Sequence of chain 1.D:
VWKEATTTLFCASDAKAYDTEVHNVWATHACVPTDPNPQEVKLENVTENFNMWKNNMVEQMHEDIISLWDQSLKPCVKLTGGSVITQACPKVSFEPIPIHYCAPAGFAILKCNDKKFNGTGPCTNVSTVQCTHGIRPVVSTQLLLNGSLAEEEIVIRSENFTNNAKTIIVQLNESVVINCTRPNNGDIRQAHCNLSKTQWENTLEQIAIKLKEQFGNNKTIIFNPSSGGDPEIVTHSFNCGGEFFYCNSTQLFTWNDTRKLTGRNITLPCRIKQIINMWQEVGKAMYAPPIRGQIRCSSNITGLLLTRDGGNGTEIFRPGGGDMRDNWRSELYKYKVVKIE

Binding-site contacts:
Ligand atom O7 contacts residue ARG328 of chain 1.D at 2.6 Å (salt-bridge).
Ligand atom C1 contacts residue HIS222 of chain 1.D at 3.3 Å.
Ligand atom C3 contacts residue ASN224 of chain 1.D at 3.7 Å.
Ligand atom C5 contacts residue HIS222 of chain 1.D at 3.8 Å.
Ligand atom C2 contacts residue ASN224 of chain 1.D at 3.3 Å.
Ligand atom C1 contacts residue ASN224 of chain 1.D at 3.9 Å.
Ligand atom C7 contacts residue ARG328 of chain 1.D at 3.7 Å.
Ligand atom O3 contacts residue NAG1 of chain 1.WA at 4.3 Å.
Ligand atom C7 contacts residue ASN203 of chain 1.D at 3.9 Å.
Ligand atom N2 contacts residue ASN224 of chain 1.D at 4.4 Å.
Ligand atom O6 contacts residue HIS222 of chain 1.D at 3.4 Å (h-bond).
Ligand atom C5 contacts residue ASN224 of chain 1.D at 3.8 Å.
Ligand atom O5 contacts residue HIS222 of chain 1.D at 2.6 Å (h-bond).
Ligand atom O3 contacts residue ASN224 of chain 1.D at 3.9 Å.
Ligand atom O7 contacts residue ASN203 of chain 1.D at 3.5 Å (h-bond).
Ligand atom O5 contacts residue ASN224 of chain 1.D at 3.5 Å (h-bond).
Ligand atom C8 contacts residue ASN224 of chain 1.D at 3.7 Å.
Ligand atom C7 contacts residue NAG1 of chain 1.WA at 4.1 Å.
Ligand atom C6 contacts residue ASN224 of chain 1.D at 4.0 Å.
Ligand atom O4 contacts residue ASN224 of chain 1.D at 4.3 Å.
Ligand atom O7 contacts residue NAG1 of chain 1.WA at 4.0 Å.
Ligand atom C8 contacts residue NAG1 of chain 1.WA at 3.0 Å.
Ligand atom C8 contacts residue ASN203 of chain 1.D at 3.3 Å.
Ligand atom C6 contacts residue HIS222 of chain 1.D at 3.8 Å.
Ligand atom C4 contacts residue ASN224 of chain 1.D at 3.2 Å.
Ligand atom O6 contacts residue ASN224 of chain 1.D at 3.1 Å (h-bond).
Ligand atom O6 contacts residue THR299 of chain 1.D at 4.4 Å.
Ligand atom C2 contacts residue HIS222 of chain 1.D at 4.2 Å.

This small molecule binds to this protein.
Small molecule (SMILES): CC(=O)N[C@@H]1[C@@H](O)[C@H](O)[C@@H](CO)O[C@H]1O